Sequence of chain 1.A:
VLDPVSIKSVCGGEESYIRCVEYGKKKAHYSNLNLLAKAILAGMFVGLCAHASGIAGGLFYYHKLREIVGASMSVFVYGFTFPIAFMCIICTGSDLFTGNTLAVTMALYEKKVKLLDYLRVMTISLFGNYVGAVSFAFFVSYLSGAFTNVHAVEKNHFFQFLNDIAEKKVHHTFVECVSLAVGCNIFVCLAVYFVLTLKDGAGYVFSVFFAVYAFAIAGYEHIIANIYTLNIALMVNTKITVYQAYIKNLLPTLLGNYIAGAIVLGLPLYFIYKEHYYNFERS

Binding-site contacts:
Ligand atom C01 contacts residue ILE98 of chain 1.A at 3.6 Å (hydrophobic).
Ligand atom C12 contacts residue LEU104 of chain 1.A at 3.5 Å (hydrophobic).
Ligand atom C04 contacts residue TYR31 of chain 1.A at 3.4 Å (hydrophobic).
Ligand atom O10 contacts residue THR106 of chain 1.A at 3.2 Å (h-bond).
Ligand atom F20 contacts residue HIS230 of chain 1.A at 3.2 Å.
Ligand atom C09 contacts residue LEU104 of chain 1.A at 3.6 Å (hydrophobic).
Ligand atom F16 contacts residue PHE90 of chain 1.A at 3.1 Å.
Ligand atom O10 contacts residue VAL196 of chain 1.A at 3.6 Å.
Ligand atom F18 contacts residue PHE94 of chain 1.A at 3.1 Å.
Ligand atom F18 contacts residue ALA93 of chain 1.A at 3.3 Å.
Ligand atom F19 contacts residue VAL220 of chain 1.A at 3.4 Å.
Ligand atom C11 contacts residue PHE94 of chain 1.A at 3.4 Å (hydrophobic).
Ligand atom C01 contacts residue SER102 of chain 1.A at 3.0 Å.
Ligand atom C11 contacts residue LEU104 of chain 1.A at 3.6 Å (hydrophobic).
Ligand atom O21 contacts residue VAL196 of chain 1.A at 3.3 Å.
Ligand atom O21 contacts residue LEU104 of chain 1.A at 3.3 Å.
Ligand atom C07 contacts residue PHE94 of chain 1.A at 3.3 Å (hydrophobic).
Ligand atom F18 contacts residue LEU104 of chain 1.A at 3.8 Å.
Ligand atom F18 contacts residue ILE97 of chain 1.A at 3.2 Å.
Ligand atom F20 contacts residue VAL196 of chain 1.A at 3.4 Å.
Ligand atom O02 contacts residue ILE98 of chain 1.A at 3.5 Å.
Ligand atom O13 contacts residue GLY107 of chain 1.A at 3.2 Å.
Ligand atom C08 contacts residue ILE98 of chain 1.A at 3.7 Å (hydrophobic).
Ligand atom O21 contacts residue THR106 of chain 1.A at 2.9 Å (h-bond).
Ligand atom F17 contacts residue VAL54 of chain 1.A at 3.8 Å.
Ligand atom F17 contacts residue HIS230 of chain 1.A at 3.2 Å.
Ligand atom C08 contacts residue PHE94 of chain 1.A at 3.4 Å (hydrophobic).
Ligand atom O13 contacts residue LEU104 of chain 1.A at 3.1 Å.
Ligand atom F19 contacts residue PHE94 of chain 1.A at 3.3 Å.
Ligand atom F17 contacts residue LEU104 of chain 1.A at 3.3 Å.
Ligand atom C15 contacts residue ALA93 of chain 1.A at 3.8 Å (hydrophobic).
Ligand atom O10 contacts residue LEU104 of chain 1.A at 3.2 Å.
Ligand atom C03 contacts residue TYR31 of chain 1.A at 3.8 Å (hydrophobic).
Ligand atom O21 contacts residue HIS230 of chain 1.A at 3.0 Å (h-bond).
Ligand atom O10 contacts residue GLY107 of chain 1.A at 3.3 Å (h-bond).
Ligand atom F16 contacts residue ALA93 of chain 1.A at 3.4 Å.
Ligand atom O02 contacts residue TYR31 of chain 1.A at 3.4 Å (h-bond).
Ligand atom C01 contacts residue TYR31 of chain 1.A at 3.3 Å (hydrophobic).
Ligand atom C05 contacts residue LEU104 of chain 1.A at 3.8 Å (hydrophobic).
Ligand atom O13 contacts residue ASN108 of chain 1.A at 3.9 Å.

The protein below binds the small molecule below.
Small molecule (SMILES): COc1ccc(C(=O)/C=C(\O)C(F)(F)C(F)(F)F)c(O)c1